Sequence of chain 47.C:
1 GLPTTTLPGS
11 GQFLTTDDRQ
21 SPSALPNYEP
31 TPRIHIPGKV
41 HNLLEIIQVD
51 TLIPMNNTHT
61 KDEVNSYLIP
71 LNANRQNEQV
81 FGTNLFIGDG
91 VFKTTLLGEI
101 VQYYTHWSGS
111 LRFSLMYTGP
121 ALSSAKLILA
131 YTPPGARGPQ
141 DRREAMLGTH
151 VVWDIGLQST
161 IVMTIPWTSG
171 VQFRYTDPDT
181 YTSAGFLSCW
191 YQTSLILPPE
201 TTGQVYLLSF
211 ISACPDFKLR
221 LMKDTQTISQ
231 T

A small-molecule ligand and the protein it binds are described below.
Small molecule (SMILES): COc1cc(CC(=O)c2ccc(C#N)cc2)c([N+](=O)[O-])cc1OC

Sequence of chain 47.A:
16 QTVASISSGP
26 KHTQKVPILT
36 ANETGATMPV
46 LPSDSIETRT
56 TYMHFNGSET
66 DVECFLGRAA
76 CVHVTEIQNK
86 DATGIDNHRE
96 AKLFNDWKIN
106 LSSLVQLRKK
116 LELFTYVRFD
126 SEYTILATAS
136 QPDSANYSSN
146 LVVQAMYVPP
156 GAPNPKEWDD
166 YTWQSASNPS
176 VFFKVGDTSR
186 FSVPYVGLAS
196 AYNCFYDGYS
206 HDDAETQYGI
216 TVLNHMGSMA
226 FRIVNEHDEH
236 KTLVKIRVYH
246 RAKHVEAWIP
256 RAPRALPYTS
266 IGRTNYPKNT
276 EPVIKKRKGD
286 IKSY

Sequence of chain 48.C:
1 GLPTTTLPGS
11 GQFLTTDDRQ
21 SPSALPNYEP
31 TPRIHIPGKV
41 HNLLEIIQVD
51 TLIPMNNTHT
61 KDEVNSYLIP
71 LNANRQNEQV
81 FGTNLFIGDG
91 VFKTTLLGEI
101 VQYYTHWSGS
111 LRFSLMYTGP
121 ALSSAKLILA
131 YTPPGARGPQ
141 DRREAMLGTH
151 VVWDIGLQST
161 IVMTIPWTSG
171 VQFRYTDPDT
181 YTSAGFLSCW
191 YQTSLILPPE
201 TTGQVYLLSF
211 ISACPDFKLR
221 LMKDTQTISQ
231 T

Binding-site contacts:
Ligand atom N22 contacts residue VAL191 of chain 47.A at 3.9 Å.
Ligand atom C09 contacts residue MET221 of chain 47.A at 3.9 Å (hydrophobic).
Ligand atom O24 contacts residue TYR152 of chain 47.A at 3.5 Å (h-bond).
Ligand atom C15 contacts residue TYR197 of chain 47.A at 3.8 Å (hydrophobic).
Ligand atom C01 contacts residue MET224 of chain 47.A at 3.7 Å (hydrophobic).
Ligand atom O20 contacts residue TYR152 of chain 47.A at 3.7 Å.
Ligand atom O23 contacts residue TYR152 of chain 47.A at 3.0 Å (h-bond).
Ligand atom C11 contacts residue TYR197 of chain 47.A at 3.5 Å (hydrophobic).
Ligand atom C06 contacts residue TYR128 of chain 47.A at 3.4 Å (hydrophobic).
Ligand atom N13 contacts residue TYR197 of chain 47.A at 3.4 Å.
Ligand atom C18 contacts residue TYR152 of chain 47.A at 3.7 Å (hydrophobic).
Ligand atom O24 contacts residue VAL191 of chain 47.A at 3.1 Å.
Ligand atom C19 contacts residue TYR152 of chain 47.A at 3.9 Å (hydrophobic).
Ligand atom C08 contacts residue TYR197 of chain 47.A at 3.9 Å (hydrophobic).
Ligand atom N22 contacts residue TYR152 of chain 47.A at 3.3 Å (h-bond).
Ligand atom C05 contacts residue TYR128 of chain 47.A at 3.8 Å (hydrophobic).
Ligand atom O23 contacts residue VAL191 of chain 47.A at 3.9 Å.
Ligand atom C06 contacts residue ILE104 of chain 47.A at 3.5 Å (hydrophobic).
Ligand atom O16 contacts residue VAL188 of chain 47.A at 3.8 Å.
Ligand atom C12 contacts residue TYR197 of chain 47.A at 3.5 Å (hydrophobic).
Ligand atom O23 contacts residue LEU221 of chain 48.C at 3.9 Å.
Ligand atom O16 contacts residue TYR128 of chain 47.A at 2.9 Å (h-bond).
Ligand atom C10 contacts residue TYR197 of chain 47.A at 3.7 Å (hydrophobic).
Ligand atom C04 contacts residue TYR128 of chain 47.A at 3.4 Å (hydrophobic).
Ligand atom C10 contacts residue MET221 of chain 47.A at 3.9 Å (hydrophobic).
Ligand atom C15 contacts residue SER126 of chain 47.A at 3.5 Å.
Ligand atom C07 contacts residue TYR128 of chain 47.A at 2.9 Å (hydrophobic).
Ligand atom O02 contacts residue MET224 of chain 47.A at 3.5 Å.
Ligand atom O02 contacts residue TYR128 of chain 47.A at 3.8 Å.
Ligand atom C17 contacts residue TYR152 of chain 47.A at 3.8 Å (hydrophobic).
Ligand atom C15 contacts residue TYR128 of chain 47.A at 3.1 Å (hydrophobic).
Ligand atom C14 contacts residue TYR197 of chain 47.A at 3.7 Å (hydrophobic).
Ligand atom N13 contacts residue GOL1 of chain 47.E at 3.7 Å.
Ligand atom C01 contacts residue TYR128 of chain 47.A at 2.9 Å (hydrophobic).
Ligand atom C03 contacts residue TYR128 of chain 47.A at 3.7 Å (hydrophobic).
Ligand atom C21 contacts residue TYR152 of chain 47.A at 3.6 Å (hydrophobic).
Ligand atom C08 contacts residue TYR128 of chain 47.A at 3.3 Å (hydrophobic).
Ligand atom C14 contacts residue LEU106 of chain 47.A at 3.5 Å (hydrophobic).
Ligand atom C01 contacts residue PHE186 of chain 47.A at 2.8 Å (hydrophobic).
Ligand atom O20 contacts residue PHE186 of chain 47.A at 3.8 Å.